Binding-site contacts:
Ligand atom N2 contacts residue ASP414 of chain 1.B at 2.4 Å (salt-bridge).
Ligand atom C1 contacts residue ASN390 of chain 1.B at 1.4 Å.
Ligand atom O7 contacts residue ASN390 of chain 1.B at 4.1 Å.
Ligand atom C7 contacts residue ASN390 of chain 1.B at 3.7 Å.
Ligand atom O7 contacts residue LYS393 of chain 1.B at 3.2 Å (salt-bridge).
Ligand atom O6 contacts residue SER364 of chain 1.B at 4.4 Å.
Ligand atom C2 contacts residue ASN390 of chain 1.B at 2.4 Å.
Ligand atom C8 contacts residue LYS393 of chain 1.B at 3.3 Å.
Ligand atom C6 contacts residue SER364 of chain 1.B at 3.7 Å.
Ligand atom C4 contacts residue ASN390 of chain 1.B at 4.2 Å.
Ligand atom C8 contacts residue TYR439 of chain 1.B at 3.8 Å (hydrophobic).
Ligand atom C2 contacts residue ASP414 of chain 1.B at 3.3 Å.
Ligand atom C1 contacts residue THR392 of chain 1.B at 4.2 Å.
Ligand atom N2 contacts residue ASN390 of chain 1.B at 2.9 Å (h-bond).
Ligand atom O3 contacts residue ASP414 of chain 1.B at 4.2 Å.
Ligand atom C7 contacts residue ASP414 of chain 1.B at 3.2 Å.
Ligand atom O6 contacts residue GLU340 of chain 1.B at 3.6 Å (salt-bridge).
Ligand atom C5 contacts residue SER364 of chain 1.B at 4.3 Å.
Ligand atom C1 contacts residue ASP414 of chain 1.B at 3.6 Å.
Ligand atom C7 contacts residue LYS393 of chain 1.B at 3.6 Å.
Ligand atom O5 contacts residue GLU340 of chain 1.B at 4.4 Å.
Ligand atom O5 contacts residue ASN390 of chain 1.B at 2.3 Å (h-bond).
Ligand atom C6 contacts residue THR392 of chain 1.B at 4.1 Å.
Ligand atom O5 contacts residue SER364 of chain 1.B at 4.2 Å.
Ligand atom C5 contacts residue ASN390 of chain 1.B at 3.6 Å.
Ligand atom C3 contacts residue ASP414 of chain 1.B at 3.7 Å.
Ligand atom O7 contacts residue ASP414 of chain 1.B at 4.4 Å.
Ligand atom C8 contacts residue VAL412 of chain 1.B at 3.8 Å (hydrophobic).
Ligand atom C8 contacts residue ASP414 of chain 1.B at 3.1 Å.
Ligand atom C5 contacts residue THR392 of chain 1.B at 3.8 Å.
Ligand atom C3 contacts residue ASN390 of chain 1.B at 3.8 Å.
Ligand atom O5 contacts residue THR392 of chain 1.B at 3.9 Å.

This protein binds this small molecule.
Small molecule (SMILES): CC(=O)N[C@H]1[C@H](O[C@H]2[C@H](O)[C@@H](NC(C)=O)CO[C@@H]2CO)O[C@H](CO)[C@@H](O[C@@H]2O[C@H](CO[C@@H]3O[C@H](CO)[C@@H](O)[C@H](O)[C@@H]3O)[C@@H](O)[C@H](O)[C@@H]2O)[C@@H]1O

Sequence of chain 1.B:
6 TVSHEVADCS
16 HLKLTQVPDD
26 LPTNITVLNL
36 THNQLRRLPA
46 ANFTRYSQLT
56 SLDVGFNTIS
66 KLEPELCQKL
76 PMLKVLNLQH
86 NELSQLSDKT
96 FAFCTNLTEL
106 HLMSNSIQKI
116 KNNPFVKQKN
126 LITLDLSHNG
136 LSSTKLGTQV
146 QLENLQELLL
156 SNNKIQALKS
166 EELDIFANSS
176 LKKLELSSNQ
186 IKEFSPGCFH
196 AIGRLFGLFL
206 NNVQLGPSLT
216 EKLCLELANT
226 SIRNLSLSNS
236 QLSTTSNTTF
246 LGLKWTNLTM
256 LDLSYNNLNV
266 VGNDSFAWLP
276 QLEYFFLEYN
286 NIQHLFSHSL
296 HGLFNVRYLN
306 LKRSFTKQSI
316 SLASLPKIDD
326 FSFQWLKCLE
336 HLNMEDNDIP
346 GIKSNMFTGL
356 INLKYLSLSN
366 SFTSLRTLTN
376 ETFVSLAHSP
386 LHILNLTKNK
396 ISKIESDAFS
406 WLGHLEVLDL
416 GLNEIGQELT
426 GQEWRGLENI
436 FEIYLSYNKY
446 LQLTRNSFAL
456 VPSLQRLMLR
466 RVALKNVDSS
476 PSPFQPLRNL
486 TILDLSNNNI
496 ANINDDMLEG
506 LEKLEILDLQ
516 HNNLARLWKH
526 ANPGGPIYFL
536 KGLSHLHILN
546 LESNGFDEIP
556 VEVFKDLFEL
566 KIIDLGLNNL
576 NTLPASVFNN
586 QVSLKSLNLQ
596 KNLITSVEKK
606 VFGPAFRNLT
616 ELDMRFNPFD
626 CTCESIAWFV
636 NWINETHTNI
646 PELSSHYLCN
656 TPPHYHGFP